Binding-site contacts:
Ligand atom N2 contacts residue SER587 of chain 1.B at 4.5 Å.
Ligand atom C6 contacts residue ASN618 of chain 1.B at 4.2 Å.
Ligand atom O6 contacts residue LYS565 of chain 1.B at 4.4 Å.
Ligand atom O5 contacts residue SER587 of chain 1.B at 4.1 Å.
Ligand atom O5 contacts residue VAL589 of chain 1.B at 3.4 Å.
Ligand atom C6 contacts residue VAL589 of chain 1.B at 3.7 Å (hydrophobic).
Ligand atom C3 contacts residue ASN618 of chain 1.B at 3.6 Å.
Ligand atom C5 contacts residue ASN618 of chain 1.B at 3.2 Å.
Ligand atom O7 contacts residue LYS586 of chain 1.B at 3.4 Å (salt-bridge).
Ligand atom C4 contacts residue ASN618 of chain 1.B at 3.9 Å.
Ligand atom C7 contacts residue ASN618 of chain 1.B at 4.0 Å.
Ligand atom C2 contacts residue LYS586 of chain 1.B at 4.4 Å.
Ligand atom C8 contacts residue LYS586 of chain 1.B at 3.2 Å.
Ligand atom O6 contacts residue VAL589 of chain 1.B at 3.5 Å.
Ligand atom C1 contacts residue SER587 of chain 1.B at 4.2 Å.
Ligand atom O5 contacts residue ASN618 of chain 1.B at 1.9 Å (h-bond).
Ligand atom N2 contacts residue ASN618 of chain 1.B at 3.1 Å (h-bond).
Ligand atom C1 contacts residue ASN618 of chain 1.B at 1.1 Å.
Ligand atom O7 contacts residue ASN618 of chain 1.B at 4.5 Å.
Ligand atom C2 contacts residue SER587 of chain 1.B at 4.3 Å.
Ligand atom N2 contacts residue LYS586 of chain 1.B at 3.7 Å.
Ligand atom O7 contacts residue THR562 of chain 1.B at 4.2 Å.
Ligand atom O7 contacts residue SER587 of chain 1.B at 3.4 Å.
Ligand atom C5 contacts residue VAL589 of chain 1.B at 4.2 Å (hydrophobic).
Ligand atom C7 contacts residue LYS586 of chain 1.B at 3.2 Å.
Ligand atom C7 contacts residue SER587 of chain 1.B at 4.0 Å.
Ligand atom C1 contacts residue VAL589 of chain 1.B at 4.5 Å (hydrophobic).
Ligand atom C2 contacts residue ASN618 of chain 1.B at 2.4 Å.

The small molecule below binds the protein below.
Small molecule (SMILES): CC(=O)N[C@@H]1[C@@H](O)[C@H](O)[C@@H](CO)O[C@H]1O

Sequence of chain 1.B:
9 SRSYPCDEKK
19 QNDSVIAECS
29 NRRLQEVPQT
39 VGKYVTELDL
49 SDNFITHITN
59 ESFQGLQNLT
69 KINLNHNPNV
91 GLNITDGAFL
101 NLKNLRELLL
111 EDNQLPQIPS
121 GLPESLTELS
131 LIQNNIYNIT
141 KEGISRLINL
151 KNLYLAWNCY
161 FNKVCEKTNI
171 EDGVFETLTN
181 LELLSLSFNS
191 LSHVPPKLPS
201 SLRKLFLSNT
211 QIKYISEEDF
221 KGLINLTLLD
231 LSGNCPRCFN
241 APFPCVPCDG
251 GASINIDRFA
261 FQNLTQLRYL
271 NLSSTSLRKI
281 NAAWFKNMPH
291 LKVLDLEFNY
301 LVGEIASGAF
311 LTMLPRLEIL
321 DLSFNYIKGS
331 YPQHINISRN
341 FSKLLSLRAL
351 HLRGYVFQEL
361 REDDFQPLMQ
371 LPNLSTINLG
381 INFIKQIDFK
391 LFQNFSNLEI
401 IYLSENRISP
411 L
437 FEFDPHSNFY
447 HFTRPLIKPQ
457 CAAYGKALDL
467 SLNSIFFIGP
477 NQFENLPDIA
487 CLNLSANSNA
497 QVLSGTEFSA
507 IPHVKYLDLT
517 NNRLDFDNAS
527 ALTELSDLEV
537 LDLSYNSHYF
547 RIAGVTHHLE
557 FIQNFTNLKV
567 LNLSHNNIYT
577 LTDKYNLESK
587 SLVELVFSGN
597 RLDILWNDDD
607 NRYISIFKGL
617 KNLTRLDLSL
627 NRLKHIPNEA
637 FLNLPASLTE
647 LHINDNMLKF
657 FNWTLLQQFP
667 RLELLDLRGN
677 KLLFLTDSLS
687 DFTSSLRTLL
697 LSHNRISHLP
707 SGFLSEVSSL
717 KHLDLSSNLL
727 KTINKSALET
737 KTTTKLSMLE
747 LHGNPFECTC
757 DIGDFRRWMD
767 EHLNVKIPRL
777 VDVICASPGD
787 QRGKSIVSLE